Sequence of chain 1.G:
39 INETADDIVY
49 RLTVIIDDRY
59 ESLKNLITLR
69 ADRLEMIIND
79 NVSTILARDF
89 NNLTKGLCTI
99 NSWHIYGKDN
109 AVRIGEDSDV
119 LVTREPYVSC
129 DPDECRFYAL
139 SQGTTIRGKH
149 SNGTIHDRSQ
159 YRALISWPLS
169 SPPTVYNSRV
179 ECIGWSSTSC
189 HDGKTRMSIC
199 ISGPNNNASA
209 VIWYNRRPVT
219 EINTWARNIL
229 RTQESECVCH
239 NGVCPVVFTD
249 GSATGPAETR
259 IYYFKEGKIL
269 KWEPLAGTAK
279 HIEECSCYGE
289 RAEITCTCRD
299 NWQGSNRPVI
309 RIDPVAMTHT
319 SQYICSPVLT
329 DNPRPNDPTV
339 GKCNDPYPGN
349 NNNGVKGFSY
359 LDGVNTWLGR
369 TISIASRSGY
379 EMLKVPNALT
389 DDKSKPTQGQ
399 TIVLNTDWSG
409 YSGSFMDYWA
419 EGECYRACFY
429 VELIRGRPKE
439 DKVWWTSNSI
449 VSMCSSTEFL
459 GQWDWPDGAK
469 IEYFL

Binding-site contacts:
Ligand atom C2 contacts residue ASN79 of chain 1.G at 2.7 Å.
Ligand atom O5 contacts residue ILE75 of chain 1.G at 4.1 Å.
Ligand atom N2 contacts residue ASN79 of chain 1.G at 3.3 Å (h-bond).
Ligand atom O6 contacts residue MET74 of chain 1.G at 4.0 Å.
Ligand atom C7 contacts residue ASN77 of chain 1.D at 3.2 Å.
Ligand atom C5 contacts residue ASN79 of chain 1.G at 3.7 Å.
Ligand atom O7 contacts residue ASN77 of chain 1.D at 3.9 Å.
Ligand atom C8 contacts residue SER81 of chain 1.D at 4.0 Å.
Ligand atom O6 contacts residue ILE75 of chain 1.G at 3.1 Å.
Ligand atom O5 contacts residue ASN79 of chain 1.G at 2.4 Å (h-bond).
Ligand atom C7 contacts residue ASN79 of chain 1.G at 4.4 Å.
Ligand atom C4 contacts residue ASN79 of chain 1.G at 4.4 Å.
Ligand atom C3 contacts residue ASN79 of chain 1.G at 4.0 Å.
Ligand atom C8 contacts residue ASN77 of chain 1.D at 3.1 Å.
Ligand atom C1 contacts residue ILE75 of chain 1.G at 4.3 Å (hydrophobic).
Ligand atom C1 contacts residue ASN79 of chain 1.G at 1.5 Å.
Ligand atom O5 contacts residue ASP78 of chain 1.G at 4.4 Å.
Ligand atom N2 contacts residue ASN77 of chain 1.D at 3.3 Å (h-bond).
Ligand atom C6 contacts residue ILE75 of chain 1.G at 4.3 Å (hydrophobic).

Sequence of chain 1.D:
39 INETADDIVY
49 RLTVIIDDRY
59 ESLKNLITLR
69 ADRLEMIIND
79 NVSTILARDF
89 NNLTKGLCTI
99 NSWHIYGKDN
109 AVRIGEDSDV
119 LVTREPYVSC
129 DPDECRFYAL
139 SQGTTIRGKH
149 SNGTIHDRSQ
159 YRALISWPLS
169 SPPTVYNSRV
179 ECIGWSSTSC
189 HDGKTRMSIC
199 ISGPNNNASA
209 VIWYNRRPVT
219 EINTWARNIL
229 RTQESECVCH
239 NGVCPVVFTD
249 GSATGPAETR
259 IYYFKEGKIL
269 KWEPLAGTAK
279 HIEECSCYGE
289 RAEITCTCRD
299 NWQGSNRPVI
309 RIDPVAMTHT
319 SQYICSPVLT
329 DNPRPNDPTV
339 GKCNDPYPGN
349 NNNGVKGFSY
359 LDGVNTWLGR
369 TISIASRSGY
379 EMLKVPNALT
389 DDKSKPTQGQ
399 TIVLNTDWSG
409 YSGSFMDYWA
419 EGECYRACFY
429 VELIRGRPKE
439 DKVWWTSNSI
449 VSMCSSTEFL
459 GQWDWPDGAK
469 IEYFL

A protein and the small-molecule ligand that binds it are described below.
Small molecule (SMILES): CC(=O)N[C@@H]1[C@@H](O)[C@H](O)[C@@H](CO)O[C@H]1O